Sequence of chain 1.A:
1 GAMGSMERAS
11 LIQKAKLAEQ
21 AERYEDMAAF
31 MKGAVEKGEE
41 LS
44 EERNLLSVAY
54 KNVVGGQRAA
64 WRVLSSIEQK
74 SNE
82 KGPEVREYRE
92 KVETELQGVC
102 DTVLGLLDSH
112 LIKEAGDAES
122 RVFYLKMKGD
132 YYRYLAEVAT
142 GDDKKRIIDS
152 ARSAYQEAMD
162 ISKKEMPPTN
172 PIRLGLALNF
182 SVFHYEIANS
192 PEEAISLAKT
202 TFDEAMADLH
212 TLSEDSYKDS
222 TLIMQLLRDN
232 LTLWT

A protein and the small-molecule ligand that binds it are described below.
Small molecule (SMILES): [H]/N=C(\N)c1cc(-c2ccccc2)c(CNC(=O)c2cccc3c2OCC3)s1

Binding-site contacts:
Ligand atom C27 contacts residue 09W1 of chain 1.G at 3.9 Å.
Ligand atom C24 contacts residue GLU44 of chain 1.A at 3.7 Å.
Ligand atom C13 contacts residue 09W1 of chain 1.G at 3.3 Å.
Ligand atom C27 contacts residue CSO43 of chain 1.A at 4.0 Å.
Ligand atom C08 contacts residue ASN47 of chain 1.A at 3.4 Å.
Ligand atom C27 contacts residue ASN47 of chain 1.A at 4.0 Å.
Ligand atom C17 contacts residue 09W1 of chain 1.G at 3.5 Å.
Ligand atom C25 contacts residue GLU44 of chain 1.A at 3.8 Å.
Ligand atom N09 contacts residue ASN47 of chain 1.A at 3.1 Å (h-bond).
Ligand atom C23 contacts residue GLU44 of chain 1.A at 3.7 Å.
Ligand atom C06 contacts residue ASN47 of chain 1.A at 4.0 Å.
Ligand atom C19 contacts residue LEU223 of chain 1.A at 3.5 Å (hydrophobic).
Ligand atom C25 contacts residue 09W1 of chain 1.G at 3.6 Å.
Ligand atom N03 contacts residue GLU19 of chain 1.A at 2.9 Å (salt-bridge).
Ligand atom C04 contacts residue ASN47 of chain 1.A at 4.1 Å.
Ligand atom C10 contacts residue 09W1 of chain 1.G at 3.7 Å.
Ligand atom O14 contacts residue ASN47 of chain 1.A at 3.2 Å (h-bond).
Ligand atom C19 contacts residue 09W1 of chain 1.G at 3.9 Å.
Ligand atom C18 contacts residue 09W1 of chain 1.G at 4.2 Å.
Ligand atom N01 contacts residue LEU48 of chain 1.A at 3.4 Å.
Ligand atom C18 contacts residue ILE224 of chain 1.A at 4.1 Å (hydrophobic).
Ligand atom C27 contacts residue GLU44 of chain 1.A at 3.7 Å.
Ligand atom O14 contacts residue 09W1 of chain 1.G at 3.2 Å.
Ligand atom N09 contacts residue 09W1 of chain 1.G at 3.4 Å.
Ligand atom C16 contacts residue 09W1 of chain 1.G at 3.6 Å.
Ligand atom C08 contacts residue 09W1 of chain 1.G at 3.4 Å.
Ligand atom C15 contacts residue 09W1 of chain 1.G at 3.6 Å.
Ligand atom C22 contacts residue GLU44 of chain 1.A at 4.0 Å.
Ligand atom C02 contacts residue GLU19 of chain 1.A at 3.6 Å.
Ligand atom C26 contacts residue 09W1 of chain 1.G at 3.7 Å.
Ligand atom C20 contacts residue 09W1 of chain 1.G at 3.5 Å.
Ligand atom O11 contacts residue 09W1 of chain 1.G at 3.7 Å.
Ligand atom C12 contacts residue 09W1 of chain 1.G at 3.5 Å.
Ligand atom C07 contacts residue ASN47 of chain 1.A at 3.6 Å.
Ligand atom C26 contacts residue CSO43 of chain 1.A at 3.8 Å.
Ligand atom C15 contacts residue ASN47 of chain 1.A at 4.0 Å.
Ligand atom N01 contacts residue GLU19 of chain 1.A at 2.8 Å (salt-bridge).
Ligand atom S21 contacts residue ASN47 of chain 1.A at 3.8 Å.
Ligand atom N03 contacts residue VAL51 of chain 1.A at 3.8 Å.
Ligand atom C26 contacts residue GLU44 of chain 1.A at 3.9 Å.